Binding-site contacts:
Ligand atom P contacts residue NA1 of chain 1.H at 3.6 Å.
Ligand atom C3' contacts residue GLY66 of chain 1.D at 3.7 Å.
Ligand atom OP2 contacts residue LYS68 of chain 1.D at 3.2 Å.
Ligand atom C5' contacts residue GLY66 of chain 1.D at 3.3 Å.
Ligand atom O3' contacts residue ILE69 of chain 1.D at 3.6 Å.
Ligand atom OP2 contacts residue NA1 of chain 1.H at 3.8 Å.
Ligand atom O3' contacts residue GLY64 of chain 1.D at 3.4 Å (h-bond).
Ligand atom C3' contacts residue LYS68 of chain 1.D at 3.6 Å.
Ligand atom OP1 contacts residue LYS68 of chain 1.D at 3.4 Å (salt-bridge).
Ligand atom OP2 contacts residue THR67 of chain 1.D at 3.9 Å.
Ligand atom OP1 contacts residue LEU62 of chain 1.D at 3.7 Å.
Ligand atom P contacts residue LYS68 of chain 1.D at 3.5 Å.
Ligand atom P contacts residue GLY66 of chain 1.D at 3.7 Å.
Ligand atom O3' contacts residue LYS68 of chain 1.D at 3.7 Å.
Ligand atom P contacts residue LYS35 of chain 1.D at 3.8 Å.
Ligand atom C4' contacts residue GLY64 of chain 1.D at 3.4 Å.
Ligand atom OP1 contacts residue GLY64 of chain 1.D at 2.8 Å (h-bond).
Ligand atom C5' contacts residue GLY64 of chain 1.D at 3.2 Å.
Ligand atom C5' contacts residue TYR39 of chain 1.D at 3.5 Å (hydrophobic).
Ligand atom OP1 contacts residue PRO63 of chain 1.D at 3.4 Å.
Ligand atom P contacts residue GLY64 of chain 1.D at 3.7 Å.
Ligand atom C4' contacts residue GLY66 of chain 1.D at 4.0 Å.
Ligand atom O3' contacts residue VAL65 of chain 1.D at 3.8 Å.
Ligand atom OP1 contacts residue LYS35 of chain 1.D at 4.0 Å.
Ligand atom C1' contacts residue ALA38 of chain 1.D at 3.9 Å (hydrophobic).
Ligand atom OP1 contacts residue GLY66 of chain 1.D at 3.0 Å (h-bond).
Ligand atom OP1 contacts residue LYS68 of chain 1.D at 3.6 Å.
Ligand atom O4' contacts residue ALA38 of chain 1.D at 3.5 Å.
Ligand atom O6 contacts residue HIS34 of chain 1.D at 3.9 Å.
Ligand atom OP1 contacts residue THR67 of chain 1.D at 3.7 Å.
Ligand atom OP1 contacts residue NA1 of chain 1.H at 2.6 Å (h-bond).
Ligand atom P contacts residue ILE69 of chain 1.D at 3.8 Å.
Ligand atom OP1 contacts residue ILE69 of chain 1.D at 2.8 Å (h-bond).
Ligand atom N3 contacts residue ALA38 of chain 1.D at 3.6 Å.
Ligand atom OP1 contacts residue VAL65 of chain 1.D at 3.7 Å.
Ligand atom OP3 contacts residue LYS35 of chain 1.D at 2.7 Å (salt-bridge).
Ligand atom OP2 contacts residue LYS68 of chain 1.D at 2.9 Å.
Ligand atom O3' contacts residue GLY66 of chain 1.D at 3.9 Å.
Ligand atom OP2 contacts residue GLY66 of chain 1.D at 3.7 Å.
Ligand atom O5' contacts residue GLY66 of chain 1.D at 3.4 Å.

Sequence of chain 1.D:
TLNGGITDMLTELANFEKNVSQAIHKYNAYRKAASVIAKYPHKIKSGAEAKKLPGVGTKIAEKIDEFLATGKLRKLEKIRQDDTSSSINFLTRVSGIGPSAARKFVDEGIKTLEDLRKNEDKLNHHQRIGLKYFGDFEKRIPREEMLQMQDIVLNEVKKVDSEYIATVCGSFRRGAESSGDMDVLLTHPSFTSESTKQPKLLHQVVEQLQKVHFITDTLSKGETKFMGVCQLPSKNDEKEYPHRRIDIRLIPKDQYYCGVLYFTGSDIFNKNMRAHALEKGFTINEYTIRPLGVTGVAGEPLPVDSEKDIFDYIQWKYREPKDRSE

A small-molecule ligand and the protein it binds are described below.
Small molecule (SMILES): Cc1cn([C@H]2C[C@H](O[P](=O)(O)OC[C@H]3O[C@@H](n4ccc(N)nc4=O)C[C@@H]3O[P](=O)(O)OC[C@H]3O[C@@H](n4cnc5c(=O)nc(N)[nH]c54)C[C@@H]3O[P](=O)(O)OC[C@H]3O[C@@H](n4cnc5c(=O)nc(N)[nH]c54)C[C@@H]3O)[C@@H](CO[P](=O)(O)O[C@H]3C[C@H](n4cnc5c(=O)nc(N)[nH]c54)O[C@@H]3COP(=O)(O)O)O2)c(=O)[nH]c1=O